Sequence of chain 1.A:
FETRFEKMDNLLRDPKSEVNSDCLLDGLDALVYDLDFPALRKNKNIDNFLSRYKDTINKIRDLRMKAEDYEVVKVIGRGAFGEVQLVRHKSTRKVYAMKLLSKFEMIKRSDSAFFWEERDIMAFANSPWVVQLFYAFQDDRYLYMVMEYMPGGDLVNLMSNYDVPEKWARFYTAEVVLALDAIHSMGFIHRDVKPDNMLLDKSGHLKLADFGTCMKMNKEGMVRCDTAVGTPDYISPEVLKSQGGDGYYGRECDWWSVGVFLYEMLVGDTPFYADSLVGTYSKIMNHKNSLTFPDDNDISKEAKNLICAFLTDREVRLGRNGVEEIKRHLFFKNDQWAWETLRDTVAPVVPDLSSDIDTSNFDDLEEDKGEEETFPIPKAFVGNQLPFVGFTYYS

Binding-site contacts:
Ligand atom N31 contacts residue TYR155 of chain 1.A at 3.6 Å.
Ligand atom C9 contacts residue GLU89 of chain 1.A at 3.6 Å.
Ligand atom N31 contacts residue GLU154 of chain 1.A at 3.4 Å (salt-bridge).
Ligand atom N31 contacts residue MET156 of chain 1.A at 3.0 Å (h-bond).
Ligand atom O16 contacts residue PHE87 of chain 1.A at 2.9 Å (h-bond).
Ligand atom S19 contacts residue PHE87 of chain 1.A at 3.6 Å.
Ligand atom O16 contacts residue GLY88 of chain 1.A at 3.7 Å.
Ligand atom C29 contacts residue LEU205 of chain 1.A at 3.4 Å (hydrophobic).
Ligand atom C9 contacts residue GLY88 of chain 1.A at 3.6 Å.
Ligand atom C35 contacts residue ASP117 of chain 1.A at 3.6 Å.
Ligand atom C30 contacts residue ALA103 of chain 1.A at 3.5 Å (hydrophobic).
Ligand atom N33 contacts residue ILE82 of chain 1.A at 3.5 Å.
Ligand atom C8 contacts residue VAL90 of chain 1.A at 3.5 Å (hydrophobic).
Ligand atom N5 contacts residue ASP117 of chain 1.A at 3.0 Å (salt-bridge).
Ligand atom O32 contacts residue PHE368 of chain 1.A at 3.5 Å.
Ligand atom N25 contacts residue LEU205 of chain 1.A at 3.6 Å.
Ligand atom C6 contacts residue ASP117 of chain 1.A at 3.2 Å.
Ligand atom N18 contacts residue PHE120 of chain 1.A at 3.6 Å.
Ligand atom C20 contacts residue VAL90 of chain 1.A at 3.6 Å (hydrophobic).
Ligand atom C13 contacts residue LEU107 of chain 1.A at 3.7 Å (hydrophobic).
Ligand atom C3 contacts residue GLY218 of chain 1.A at 3.6 Å.
Ligand atom O32 contacts residue MET156 of chain 1.A at 3.4 Å (h-bond).
Ligand atom C12 contacts residue GLY85 of chain 1.A at 3.7 Å.
Ligand atom C2 contacts residue PHE120 of chain 1.A at 3.5 Å (hydrophobic).
Ligand atom C30 contacts residue GLU154 of chain 1.A at 3.7 Å.
Ligand atom N33 contacts residue PHE368 of chain 1.A at 3.5 Å.
Ligand atom O32 contacts residue ILE82 of chain 1.A at 3.7 Å.
Ligand atom N34 contacts residue GLU154 of chain 1.A at 3.2 Å (salt-bridge).
Ligand atom C30 contacts residue LEU205 of chain 1.A at 3.7 Å (hydrophobic).
Ligand atom C6 contacts residue PHE87 of chain 1.A at 3.6 Å (hydrophobic).
Ligand atom N31 contacts residue ALA103 of chain 1.A at 3.5 Å.
Ligand atom C11 contacts residue GLY85 of chain 1.A at 3.6 Å.
Ligand atom O32 contacts residue TYR155 of chain 1.A at 3.5 Å.
Ligand atom C10 contacts residue GLY85 of chain 1.A at 3.7 Å.
Ligand atom C21 contacts residue VAL90 of chain 1.A at 3.6 Å (hydrophobic).
Ligand atom C9 contacts residue GLY85 of chain 1.A at 3.5 Å.
Ligand atom C10 contacts residue GLY88 of chain 1.A at 3.6 Å.
Ligand atom O16 contacts residue LEU107 of chain 1.A at 3.5 Å.
Ligand atom C3 contacts residue PHE120 of chain 1.A at 3.6 Å (hydrophobic).
Ligand atom O16 contacts residue ALA86 of chain 1.A at 3.5 Å (h-bond).

The protein below binds the small molecule below.
Small molecule (SMILES): Cc1c(C(=O)NCc2cccc(C(=O)Nc3nc4c(s3)CN(C)CC4)c2)nnn1-c1nonc1N